This protein binds this small molecule.
Small molecule (SMILES): CCC(CC)O[C@@H]1C=C(C(=O)O)C[C@H](N)[C@H]1NC(C)=O

Binding-site contacts:
Ligand atom C1 contacts residue ARG305 of chain 1.K at 3.8 Å.
Ligand atom C8 contacts residue GLU206 of chain 1.K at 3.1 Å.
Ligand atom O1A contacts residue ARG305 of chain 1.K at 2.9 Å (salt-bridge).
Ligand atom O1A contacts residue ARG47 of chain 1.K at 3.4 Å (salt-bridge).
Ligand atom C3 contacts residue TYR340 of chain 1.K at 3.2 Å (hydrophobic).
Ligand atom C3 contacts residue GLU48 of chain 1.K at 3.0 Å.
Ligand atom O1B contacts residue ARG305 of chain 1.K at 3.3 Å (salt-bridge).
Ligand atom C5 contacts residue TYR340 of chain 1.K at 4.0 Å (hydrophobic).
Ligand atom O1A contacts residue TYR340 of chain 1.K at 3.3 Å (h-bond).
Ligand atom C4 contacts residue ASP80 of chain 1.K at 3.6 Å.
Ligand atom C9 contacts residue GLU206 of chain 1.K at 3.7 Å.
Ligand atom C4 contacts residue GLU48 of chain 1.K at 2.9 Å.
Ligand atom O1B contacts residue ARG223 of chain 1.K at 2.9 Å (salt-bridge).
Ligand atom N4 contacts residue GLU48 of chain 1.K at 2.6 Å (salt-bridge).
Ligand atom N4 contacts residue ASP80 of chain 1.K at 2.9 Å.
Ligand atom O1B contacts residue TYR340 of chain 1.K at 3.5 Å (h-bond).
Ligand atom C82 contacts residue ASN225 of chain 1.K at 3.7 Å.
Ligand atom C11 contacts residue ARG154 of chain 1.K at 3.5 Å.
Ligand atom C10 contacts residue ASP80 of chain 1.K at 4.0 Å.
Ligand atom C4 contacts residue TYR340 of chain 1.K at 3.6 Å (hydrophobic).
Ligand atom C2 contacts residue ASP80 of chain 1.K at 3.7 Å.
Ligand atom O10 contacts residue ASP80 of chain 1.K at 3.1 Å.
Ligand atom C10 contacts residue ARG81 of chain 1.K at 3.4 Å.
Ligand atom C81 contacts residue GLU206 of chain 1.K at 3.2 Å.
Ligand atom C2 contacts residue TYR340 of chain 1.K at 3.1 Å (hydrophobic).
Ligand atom C1 contacts residue TYR340 of chain 1.K at 3.2 Å (hydrophobic).
Ligand atom C7 contacts residue ASP80 of chain 1.K at 3.9 Å.
Ligand atom O10 contacts residue ARG81 of chain 1.K at 2.5 Å (salt-bridge).
Ligand atom C3 contacts residue ASP80 of chain 1.K at 3.4 Å.
Ligand atom C91 contacts residue ARG154 of chain 1.K at 3.4 Å.
Ligand atom C5 contacts residue ASP80 of chain 1.K at 3.5 Å.
Ligand atom C7 contacts residue TYR340 of chain 1.K at 3.6 Å (hydrophobic).
Ligand atom C82 contacts residue ALA176 of chain 1.K at 3.8 Å (hydrophobic).
Ligand atom C91 contacts residue ILE152 of chain 1.K at 3.9 Å (hydrophobic).
Ligand atom C9 contacts residue ARG154 of chain 1.K at 3.5 Å.
Ligand atom C1 contacts residue ARG223 of chain 1.K at 3.9 Å.
Ligand atom C6 contacts residue TYR340 of chain 1.K at 3.6 Å (hydrophobic).
Ligand atom C3 contacts residue ARG47 of chain 1.K at 3.5 Å.
Ligand atom C91 contacts residue ARG81 of chain 1.K at 4.0 Å.
Ligand atom C81 contacts residue ARG223 of chain 1.K at 3.8 Å.

Sequence of chain 1.K:
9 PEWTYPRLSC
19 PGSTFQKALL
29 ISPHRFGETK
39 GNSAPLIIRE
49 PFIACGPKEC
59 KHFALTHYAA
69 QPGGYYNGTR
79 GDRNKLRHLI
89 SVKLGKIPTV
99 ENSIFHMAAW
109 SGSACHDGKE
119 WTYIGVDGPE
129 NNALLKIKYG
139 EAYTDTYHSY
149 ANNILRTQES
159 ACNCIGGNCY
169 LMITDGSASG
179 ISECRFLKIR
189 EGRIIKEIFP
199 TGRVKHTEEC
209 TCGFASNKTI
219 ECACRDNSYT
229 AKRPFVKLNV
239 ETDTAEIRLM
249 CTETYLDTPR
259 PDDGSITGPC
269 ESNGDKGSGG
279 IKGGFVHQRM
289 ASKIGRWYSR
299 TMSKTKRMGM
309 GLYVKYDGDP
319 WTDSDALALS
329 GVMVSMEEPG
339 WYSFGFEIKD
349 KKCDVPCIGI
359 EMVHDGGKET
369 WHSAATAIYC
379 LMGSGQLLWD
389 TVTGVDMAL